Sequence of chain 1.E:
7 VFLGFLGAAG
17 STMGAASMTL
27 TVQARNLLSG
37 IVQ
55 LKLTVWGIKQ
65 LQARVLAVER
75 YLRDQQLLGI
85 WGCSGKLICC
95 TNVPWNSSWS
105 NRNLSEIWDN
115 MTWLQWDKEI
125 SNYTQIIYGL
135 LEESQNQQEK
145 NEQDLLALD

This small molecule binds to this protein.
Small molecule (SMILES): CC(=O)N[C@H]1[C@H](O[C@H]2[C@H](O)[C@@H](NC(C)=O)CO[C@@H]2CO)O[C@H](CO)[C@@H](O)[C@@H]1O

Binding-site contacts:
Ligand atom C6 contacts residue SER102 of chain 1.E at 4.2 Å.
Ligand atom C5 contacts residue SER102 of chain 1.E at 3.7 Å.
Ligand atom C7 contacts residue ASN100 of chain 1.E at 3.3 Å.
Ligand atom C3 contacts residue ASN100 of chain 1.E at 3.7 Å.
Ligand atom C1 contacts residue ASN100 of chain 1.E at 1.3 Å.
Ligand atom C4 contacts residue ASN100 of chain 1.E at 4.1 Å.
Ligand atom N2 contacts residue ASN100 of chain 1.E at 2.7 Å (h-bond).
Ligand atom C8 contacts residue ASN100 of chain 1.E at 4.4 Å.
Ligand atom O6 contacts residue TRP103 of chain 1.E at 4.0 Å.
Ligand atom C5 contacts residue ASN100 of chain 1.E at 3.4 Å.
Ligand atom O7 contacts residue ASN100 of chain 1.E at 3.8 Å.
Ligand atom O6 contacts residue SER102 of chain 1.E at 3.5 Å (h-bond).
Ligand atom O5 contacts residue ASN100 of chain 1.E at 2.2 Å (h-bond).
Ligand atom C1 contacts residue SER102 of chain 1.E at 3.6 Å.
Ligand atom C2 contacts residue ASN100 of chain 1.E at 2.4 Å.
Ligand atom O5 contacts residue SER102 of chain 1.E at 3.5 Å (h-bond).